Binding-site contacts:
Ligand atom C3 contacts residue ASP199 of chain 1.C at 3.5 Å.
Ligand atom N4 contacts residue ASP168 of chain 1.C at 3.9 Å.
Ligand atom C8 contacts residue ASP166 of chain 1.C at 3.6 Å.
Ligand atom C14 contacts residue ASP168 of chain 1.C at 3.7 Å.
Ligand atom C15 contacts residue ASP168 of chain 1.C at 3.6 Å.
Ligand atom C12 contacts residue ASP166 of chain 1.C at 3.8 Å.
Ligand atom C7 contacts residue GLU270 of chain 1.C at 3.5 Å.
Ligand atom O8 contacts residue ARG220 of chain 1.C at 3.4 Å (salt-bridge).
Ligand atom C15 contacts residue ASN235 of chain 1.C at 3.6 Å.
Ligand atom C7 contacts residue ASP168 of chain 1.C at 3.8 Å.
Ligand atom O11 contacts residue ASN235 of chain 1.C at 4.1 Å.
Ligand atom N1 contacts residue PHE272 of chain 1.C at 3.1 Å (h-bond).
Ligand atom O7 contacts residue ASP199 of chain 1.C at 2.6 Å (salt-bridge).
Ligand atom N2 contacts residue PHE272 of chain 1.C at 2.7 Å (h-bond).
Ligand atom C5 contacts residue PHE272 of chain 1.C at 3.5 Å (hydrophobic).
Ligand atom C10 contacts residue ASP166 of chain 1.C at 3.4 Å.
Ligand atom C11 contacts residue PHE272 of chain 1.C at 4.1 Å (hydrophobic).
Ligand atom C12 contacts residue ASP269 of chain 1.C at 3.6 Å.
Ligand atom O14 contacts residue ASN235 of chain 1.C at 3.4 Å (h-bond).
Ligand atom C7 contacts residue ASP166 of chain 1.C at 3.6 Å.
Ligand atom N2 contacts residue ASP269 of chain 1.C at 2.7 Å (salt-bridge).
Ligand atom O14 contacts residue CYS236 of chain 1.C at 3.5 Å.
Ligand atom O5 contacts residue ASP166 of chain 1.C at 3.9 Å.
Ligand atom O13 contacts residue PHE167 of chain 1.C at 3.9 Å.
Ligand atom C1 contacts residue ASP166 of chain 1.C at 4.1 Å.
Ligand atom C11 contacts residue ASP269 of chain 1.C at 3.4 Å.
Ligand atom O11 contacts residue ASP168 of chain 1.C at 3.4 Å (salt-bridge).
Ligand atom C12 contacts residue GLU270 of chain 1.C at 3.4 Å.
Ligand atom O10 contacts residue ASP166 of chain 1.C at 3.8 Å.
Ligand atom C9 contacts residue ASP166 of chain 1.C at 3.8 Å.
Ligand atom N3 contacts residue ASP168 of chain 1.C at 2.9 Å (salt-bridge).
Ligand atom O13 contacts residue ASP168 of chain 1.C at 2.8 Å (salt-bridge).
Ligand atom C6 contacts residue PHE272 of chain 1.C at 3.2 Å (hydrophobic).
Ligand atom N3 contacts residue GLU270 of chain 1.C at 2.6 Å (salt-bridge).
Ligand atom C13 contacts residue ASP166 of chain 1.C at 4.1 Å.
Ligand atom O8 contacts residue PHE272 of chain 1.C at 3.5 Å (h-bond).
Ligand atom C4 contacts residue PHE272 of chain 1.C at 4.1 Å (hydrophobic).
Ligand atom C18 contacts residue CYS236 of chain 1.C at 4.1 Å (hydrophobic).
Ligand atom N3 contacts residue PHE167 of chain 1.C at 3.8 Å.
Ligand atom N3 contacts residue ASP166 of chain 1.C at 2.9 Å (salt-bridge).

Sequence of chain 1.C:
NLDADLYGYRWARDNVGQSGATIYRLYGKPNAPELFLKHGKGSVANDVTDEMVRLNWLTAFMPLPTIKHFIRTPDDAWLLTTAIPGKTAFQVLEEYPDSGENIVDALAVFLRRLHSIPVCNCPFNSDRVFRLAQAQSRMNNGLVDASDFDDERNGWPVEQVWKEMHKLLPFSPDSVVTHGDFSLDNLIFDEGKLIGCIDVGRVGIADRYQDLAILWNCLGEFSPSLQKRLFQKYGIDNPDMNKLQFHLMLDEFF

This small molecule binds to this protein.
Small molecule (SMILES): NC[C@H]1O[C@H](O[C@H]2[C@H](O)[C@@H](O[C@H]3O[C@H](CO)[C@@H](O)[C@H](N)[C@H]3O)[C@H](N)C[C@@H]2N)[C@H](O)[C@@H](O)[C@@H]1O